Sequence of chain 1.C:
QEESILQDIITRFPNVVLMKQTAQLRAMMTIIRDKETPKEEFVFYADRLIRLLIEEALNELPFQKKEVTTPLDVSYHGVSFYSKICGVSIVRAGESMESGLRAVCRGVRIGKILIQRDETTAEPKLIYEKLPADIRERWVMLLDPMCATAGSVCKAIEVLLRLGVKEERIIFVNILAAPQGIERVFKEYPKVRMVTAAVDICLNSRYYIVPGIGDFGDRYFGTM

This protein binds this small molecule.
Small molecule (SMILES): O=c1cc[nH]c(=O)[nH]1

Binding-site contacts:
Ligand atom C5 contacts residue ALA167 of chain 1.C at 3.9 Å (hydrophobic).
Ligand atom C6 contacts residue ALA167 of chain 1.C at 4.1 Å (hydrophobic).
Ligand atom O2 contacts residue GLY236 of chain 1.C at 4.4 Å.
Ligand atom N3 contacts residue PHE235 of chain 1.C at 4.1 Å.
Ligand atom C2 contacts residue PHE235 of chain 1.C at 3.7 Å (hydrophobic).
Ligand atom N3 contacts residue GLY233 of chain 1.C at 2.5 Å (h-bond).
Ligand atom N3 contacts residue TYR227 of chain 1.C at 3.5 Å.
Ligand atom C2 contacts residue TYR227 of chain 1.C at 3.9 Å (hydrophobic).
Ligand atom N3 contacts residue ASP234 of chain 1.C at 3.9 Å.
Ligand atom O2 contacts residue ASP234 of chain 1.C at 3.2 Å.
Ligand atom C5 contacts residue MET165 of chain 1.C at 4.2 Å (hydrophobic).
Ligand atom C2 contacts residue GLY233 of chain 1.C at 3.3 Å.
Ligand atom O2 contacts residue PHE235 of chain 1.C at 2.6 Å (h-bond).
Ligand atom O4 contacts residue ILE228 of chain 1.C at 3.1 Å (h-bond).
Ligand atom O4 contacts residue GLY233 of chain 1.C at 3.4 Å (h-bond).
Ligand atom C4 contacts residue MET165 of chain 1.C at 3.8 Å (hydrophobic).
Ligand atom O2 contacts residue MET165 of chain 1.C at 3.4 Å.
Ligand atom C5 contacts residue ILE228 of chain 1.C at 4.1 Å (hydrophobic).
Ligand atom C2 contacts residue ASP234 of chain 1.C at 3.8 Å.
Ligand atom O4 contacts residue TYR227 of chain 1.C at 3.1 Å.
Ligand atom O4 contacts residue MET165 of chain 1.C at 4.1 Å.
Ligand atom C6 contacts residue TYR226 of chain 1.C at 4.5 Å (hydrophobic).
Ligand atom C4 contacts residue ILE228 of chain 1.C at 3.9 Å (hydrophobic).
Ligand atom C4 contacts residue GLY233 of chain 1.C at 3.4 Å.
Ligand atom N1 contacts residue TYR227 of chain 1.C at 4.3 Å.
Ligand atom O2 contacts residue GLY233 of chain 1.C at 3.3 Å (h-bond).
Ligand atom N3 contacts residue MET165 of chain 1.C at 3.4 Å (h-bond).
Ligand atom C5 contacts residue TYR226 of chain 1.C at 3.9 Å (hydrophobic).
Ligand atom C4 contacts residue TYR227 of chain 1.C at 3.1 Å (hydrophobic).
Ligand atom N1 contacts residue MET165 of chain 1.C at 3.5 Å.
Ligand atom C2 contacts residue MET165 of chain 1.C at 3.3 Å (hydrophobic).
Ligand atom C5 contacts residue TYR227 of chain 1.C at 3.6 Å (hydrophobic).
Ligand atom C6 contacts residue TYR227 of chain 1.C at 4.3 Å (hydrophobic).
Ligand atom O2 contacts residue TYR227 of chain 1.C at 4.5 Å.
Ligand atom C6 contacts residue MET165 of chain 1.C at 3.8 Å (hydrophobic).